Sequence of chain 1.C:
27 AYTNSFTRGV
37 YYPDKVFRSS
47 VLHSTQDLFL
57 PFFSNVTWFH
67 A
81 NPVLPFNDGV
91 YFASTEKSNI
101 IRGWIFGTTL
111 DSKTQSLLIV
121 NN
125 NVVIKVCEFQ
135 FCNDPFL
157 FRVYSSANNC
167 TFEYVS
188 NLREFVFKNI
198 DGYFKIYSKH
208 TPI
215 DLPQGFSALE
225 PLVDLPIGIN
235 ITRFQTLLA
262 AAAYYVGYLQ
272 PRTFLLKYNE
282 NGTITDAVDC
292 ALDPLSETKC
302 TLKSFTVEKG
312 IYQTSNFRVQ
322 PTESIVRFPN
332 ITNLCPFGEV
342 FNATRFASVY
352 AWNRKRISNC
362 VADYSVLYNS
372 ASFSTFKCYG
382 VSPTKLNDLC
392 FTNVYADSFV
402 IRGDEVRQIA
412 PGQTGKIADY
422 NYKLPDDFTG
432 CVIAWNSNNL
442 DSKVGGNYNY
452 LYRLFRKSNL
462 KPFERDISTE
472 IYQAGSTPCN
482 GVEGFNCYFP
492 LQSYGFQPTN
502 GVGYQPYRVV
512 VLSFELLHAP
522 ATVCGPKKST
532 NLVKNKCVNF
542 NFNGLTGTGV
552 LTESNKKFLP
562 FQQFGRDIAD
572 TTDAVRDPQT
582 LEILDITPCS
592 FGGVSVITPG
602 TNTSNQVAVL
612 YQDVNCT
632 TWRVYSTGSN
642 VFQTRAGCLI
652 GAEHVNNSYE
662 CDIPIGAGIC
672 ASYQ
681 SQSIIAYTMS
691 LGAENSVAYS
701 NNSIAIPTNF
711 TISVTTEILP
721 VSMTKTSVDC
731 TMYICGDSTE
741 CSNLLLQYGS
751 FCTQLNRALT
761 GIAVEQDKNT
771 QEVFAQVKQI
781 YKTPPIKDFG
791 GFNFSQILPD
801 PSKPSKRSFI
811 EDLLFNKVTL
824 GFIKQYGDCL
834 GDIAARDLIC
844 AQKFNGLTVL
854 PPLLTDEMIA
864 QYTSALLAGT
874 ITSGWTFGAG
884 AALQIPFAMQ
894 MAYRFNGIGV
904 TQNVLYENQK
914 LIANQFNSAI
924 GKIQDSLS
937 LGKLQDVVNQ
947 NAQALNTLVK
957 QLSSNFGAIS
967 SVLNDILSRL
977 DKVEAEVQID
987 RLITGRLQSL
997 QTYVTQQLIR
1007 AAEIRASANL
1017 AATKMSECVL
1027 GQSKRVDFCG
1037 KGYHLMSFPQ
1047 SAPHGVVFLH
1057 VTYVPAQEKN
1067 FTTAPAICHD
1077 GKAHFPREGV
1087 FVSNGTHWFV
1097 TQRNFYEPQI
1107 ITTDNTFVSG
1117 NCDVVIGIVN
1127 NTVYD

The protein below binds the small molecule below.
Small molecule (SMILES): CC(=O)N[C@@H]1[C@@H](O)[C@H](O)[C@@H](CO)O[C@H]1O

Binding-site contacts:
Ligand atom C8 contacts residue ASN165 of chain 1.A at 4.4 Å.
Ligand atom C3 contacts residue ASN165 of chain 1.A at 3.8 Å.
Ligand atom O5 contacts residue ASN164 of chain 1.A at 3.8 Å.
Ligand atom O7 contacts residue ASN165 of chain 1.A at 2.7 Å (h-bond).
Ligand atom C8 contacts residue ALA352 of chain 1.C at 4.1 Å (hydrophobic).
Ligand atom O5 contacts residue ASN165 of chain 1.A at 2.3 Å (h-bond).
Ligand atom C1 contacts residue ASN165 of chain 1.A at 1.4 Å.
Ligand atom C4 contacts residue ASN165 of chain 1.A at 4.1 Å.
Ligand atom C8 contacts residue ILE468 of chain 1.C at 4.3 Å (hydrophobic).
Ligand atom C7 contacts residue ASN165 of chain 1.A at 3.0 Å.
Ligand atom N2 contacts residue ASN165 of chain 1.A at 2.9 Å (h-bond).
Ligand atom N2 contacts residue TYR351 of chain 1.C at 4.3 Å.
Ligand atom O3 contacts residue TYR351 of chain 1.C at 4.4 Å.
Ligand atom C5 contacts residue ASN165 of chain 1.A at 3.6 Å.
Ligand atom C2 contacts residue ASN165 of chain 1.A at 2.4 Å.
Ligand atom C6 contacts residue ASN164 of chain 1.A at 3.8 Å.
Ligand atom C8 contacts residue TYR351 of chain 1.C at 4.1 Å (hydrophobic).
Ligand atom C5 contacts residue ASN164 of chain 1.A at 4.1 Å.

Sequence of chain 1.A:
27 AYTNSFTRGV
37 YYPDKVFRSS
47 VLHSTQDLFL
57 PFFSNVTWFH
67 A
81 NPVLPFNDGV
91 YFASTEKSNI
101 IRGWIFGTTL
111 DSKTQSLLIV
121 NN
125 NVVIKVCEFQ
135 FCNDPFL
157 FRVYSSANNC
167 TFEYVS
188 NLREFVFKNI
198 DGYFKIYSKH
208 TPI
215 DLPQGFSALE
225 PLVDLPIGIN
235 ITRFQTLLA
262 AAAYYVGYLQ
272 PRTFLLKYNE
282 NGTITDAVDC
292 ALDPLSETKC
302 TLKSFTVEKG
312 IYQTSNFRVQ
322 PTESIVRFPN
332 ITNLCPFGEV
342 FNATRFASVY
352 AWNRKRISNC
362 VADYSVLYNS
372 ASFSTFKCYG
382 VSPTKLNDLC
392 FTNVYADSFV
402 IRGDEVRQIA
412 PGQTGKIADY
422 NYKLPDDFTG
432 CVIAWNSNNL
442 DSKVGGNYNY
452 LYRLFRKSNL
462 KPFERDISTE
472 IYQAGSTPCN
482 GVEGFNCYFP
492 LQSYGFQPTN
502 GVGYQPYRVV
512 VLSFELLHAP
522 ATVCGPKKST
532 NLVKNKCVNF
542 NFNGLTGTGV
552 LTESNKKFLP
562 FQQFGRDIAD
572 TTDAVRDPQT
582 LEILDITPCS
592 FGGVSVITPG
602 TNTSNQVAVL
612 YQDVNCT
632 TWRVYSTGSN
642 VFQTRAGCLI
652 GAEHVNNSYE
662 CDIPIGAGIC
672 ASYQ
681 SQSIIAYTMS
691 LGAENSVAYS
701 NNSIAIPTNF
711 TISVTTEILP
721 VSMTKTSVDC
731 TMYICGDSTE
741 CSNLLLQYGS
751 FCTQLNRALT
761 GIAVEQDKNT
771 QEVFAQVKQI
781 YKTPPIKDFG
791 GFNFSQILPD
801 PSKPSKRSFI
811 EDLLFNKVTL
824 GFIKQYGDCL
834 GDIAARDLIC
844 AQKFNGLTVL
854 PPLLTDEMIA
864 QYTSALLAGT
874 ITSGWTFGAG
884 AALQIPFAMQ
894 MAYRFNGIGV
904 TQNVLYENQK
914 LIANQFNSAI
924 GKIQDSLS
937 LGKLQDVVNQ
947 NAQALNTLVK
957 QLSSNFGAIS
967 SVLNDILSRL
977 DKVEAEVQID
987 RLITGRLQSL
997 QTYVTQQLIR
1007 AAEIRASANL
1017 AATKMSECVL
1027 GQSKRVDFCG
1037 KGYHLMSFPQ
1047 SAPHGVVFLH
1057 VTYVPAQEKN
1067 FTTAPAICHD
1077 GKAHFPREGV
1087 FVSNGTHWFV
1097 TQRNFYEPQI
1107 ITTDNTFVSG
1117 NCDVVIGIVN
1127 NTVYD